This protein binds this small molecule.
Small molecule (SMILES): CC(=O)N[C@@H]1[C@@H](O)[C@H](O)[C@@H](CO)O[C@H]1O

Binding-site contacts:
Ligand atom C5 contacts residue ASN118 of chain 31.E at 3.6 Å.
Ligand atom O5 contacts residue THR120 of chain 31.E at 3.4 Å (h-bond).
Ligand atom C6 contacts residue THR89 of chain 31.E at 4.2 Å.
Ligand atom N2 contacts residue TYR90 of chain 31.E at 4.4 Å.
Ligand atom C1 contacts residue ASN118 of chain 31.E at 1.4 Å.
Ligand atom O5 contacts residue THR89 of chain 31.E at 4.3 Å.
Ligand atom C7 contacts residue ASP67 of chain 31.E at 3.9 Å.
Ligand atom C8 contacts residue ASN118 of chain 31.E at 4.4 Å.
Ligand atom C5 contacts residue THR89 of chain 31.E at 4.2 Å.
Ligand atom C4 contacts residue ASN118 of chain 31.E at 4.2 Å.
Ligand atom O7 contacts residue ASP67 of chain 31.E at 3.5 Å (salt-bridge).
Ligand atom C5 contacts residue THR120 of chain 31.E at 4.0 Å.
Ligand atom O7 contacts residue SER66 of chain 31.E at 3.5 Å.
Ligand atom C8 contacts residue TYR90 of chain 31.E at 3.8 Å (hydrophobic).
Ligand atom O6 contacts residue PHE119 of chain 31.E at 4.0 Å.
Ligand atom O5 contacts residue ASN118 of chain 31.E at 2.3 Å (h-bond).
Ligand atom C1 contacts residue THR89 of chain 31.E at 4.4 Å.
Ligand atom C1 contacts residue SER66 of chain 31.E at 4.5 Å.
Ligand atom C8 contacts residue ASP67 of chain 31.E at 4.0 Å.
Ligand atom C6 contacts residue PHE119 of chain 31.E at 3.8 Å (hydrophobic).
Ligand atom O5 contacts residue SER66 of chain 31.E at 4.4 Å.
Ligand atom O6 contacts residue THR120 of chain 31.E at 2.5 Å (h-bond).
Ligand atom N2 contacts residue ASN118 of chain 31.E at 2.9 Å (h-bond).
Ligand atom C6 contacts residue THR120 of chain 31.E at 3.4 Å.
Ligand atom C5 contacts residue PHE119 of chain 31.E at 4.4 Å (hydrophobic).
Ligand atom O5 contacts residue PHE119 of chain 31.E at 3.8 Å.
Ligand atom C3 contacts residue ASN118 of chain 31.E at 3.8 Å.
Ligand atom O4 contacts residue THR300 of chain 58.A at 4.5 Å.
Ligand atom C7 contacts residue ASN118 of chain 31.E at 3.1 Å.
Ligand atom C2 contacts residue ASN118 of chain 31.E at 2.5 Å.
Ligand atom C7 contacts residue TYR90 of chain 31.E at 4.1 Å (hydrophobic).
Ligand atom O7 contacts residue ASN118 of chain 31.E at 3.0 Å (h-bond).

Sequence of chain 58.A:
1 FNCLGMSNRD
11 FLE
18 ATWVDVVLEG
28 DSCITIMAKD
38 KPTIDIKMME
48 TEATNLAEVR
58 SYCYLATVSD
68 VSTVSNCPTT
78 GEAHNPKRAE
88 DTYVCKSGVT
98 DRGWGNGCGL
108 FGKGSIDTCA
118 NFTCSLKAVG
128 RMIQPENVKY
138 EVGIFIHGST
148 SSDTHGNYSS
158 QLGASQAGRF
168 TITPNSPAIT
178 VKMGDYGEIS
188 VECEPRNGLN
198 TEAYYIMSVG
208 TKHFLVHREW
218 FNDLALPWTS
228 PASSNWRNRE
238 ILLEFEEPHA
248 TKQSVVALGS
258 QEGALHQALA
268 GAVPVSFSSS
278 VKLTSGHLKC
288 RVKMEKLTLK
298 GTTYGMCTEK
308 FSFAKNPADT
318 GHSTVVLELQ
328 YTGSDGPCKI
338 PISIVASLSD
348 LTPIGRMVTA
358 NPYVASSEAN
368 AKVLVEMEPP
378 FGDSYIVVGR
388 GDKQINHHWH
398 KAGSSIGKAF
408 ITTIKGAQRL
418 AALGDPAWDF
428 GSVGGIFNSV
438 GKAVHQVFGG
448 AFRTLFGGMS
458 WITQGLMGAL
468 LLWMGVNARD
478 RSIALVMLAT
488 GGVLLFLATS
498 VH

Sequence of chain 31.E:
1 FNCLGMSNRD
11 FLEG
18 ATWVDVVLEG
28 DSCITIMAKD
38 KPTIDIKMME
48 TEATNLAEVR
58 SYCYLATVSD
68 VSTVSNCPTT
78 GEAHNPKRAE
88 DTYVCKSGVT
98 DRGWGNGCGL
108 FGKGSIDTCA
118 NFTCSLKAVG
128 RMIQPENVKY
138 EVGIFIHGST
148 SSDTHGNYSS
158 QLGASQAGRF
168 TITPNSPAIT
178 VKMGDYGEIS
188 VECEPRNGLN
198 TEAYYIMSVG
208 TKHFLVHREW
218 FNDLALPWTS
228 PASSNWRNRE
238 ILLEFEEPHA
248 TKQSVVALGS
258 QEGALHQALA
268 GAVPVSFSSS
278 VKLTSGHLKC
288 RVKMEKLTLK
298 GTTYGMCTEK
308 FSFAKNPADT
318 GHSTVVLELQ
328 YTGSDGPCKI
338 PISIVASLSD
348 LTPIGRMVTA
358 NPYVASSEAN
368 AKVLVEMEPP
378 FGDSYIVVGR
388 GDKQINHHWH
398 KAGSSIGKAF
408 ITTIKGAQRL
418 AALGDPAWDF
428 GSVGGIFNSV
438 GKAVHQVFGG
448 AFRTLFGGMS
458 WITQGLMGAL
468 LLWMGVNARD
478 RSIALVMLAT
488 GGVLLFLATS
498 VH